Sequence of chain 1.A:
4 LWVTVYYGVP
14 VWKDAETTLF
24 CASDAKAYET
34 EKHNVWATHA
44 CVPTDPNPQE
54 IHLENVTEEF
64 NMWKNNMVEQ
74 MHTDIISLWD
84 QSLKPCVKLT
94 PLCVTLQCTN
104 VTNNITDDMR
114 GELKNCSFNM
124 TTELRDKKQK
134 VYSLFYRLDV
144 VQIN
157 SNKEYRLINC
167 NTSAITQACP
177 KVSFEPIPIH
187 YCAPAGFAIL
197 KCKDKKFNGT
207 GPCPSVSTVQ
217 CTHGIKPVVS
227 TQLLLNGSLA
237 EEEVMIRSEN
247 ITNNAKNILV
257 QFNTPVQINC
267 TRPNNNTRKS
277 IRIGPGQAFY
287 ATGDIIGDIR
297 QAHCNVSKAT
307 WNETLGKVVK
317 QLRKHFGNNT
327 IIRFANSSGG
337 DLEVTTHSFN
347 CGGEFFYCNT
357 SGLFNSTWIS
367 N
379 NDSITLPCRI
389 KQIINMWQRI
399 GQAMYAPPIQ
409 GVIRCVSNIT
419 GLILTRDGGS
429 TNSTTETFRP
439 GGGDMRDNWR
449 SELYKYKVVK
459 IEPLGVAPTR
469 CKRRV

Binding-site contacts:
Ligand atom C5 contacts residue ASN118 of chain 1.A at 3.7 Å.
Ligand atom C2 contacts residue ASN118 of chain 1.A at 2.5 Å.
Ligand atom O4 contacts residue TYR135 of chain 1.A at 4.0 Å.
Ligand atom C5 contacts residue TYR135 of chain 1.A at 4.0 Å (hydrophobic).
Ligand atom C3 contacts residue ASN118 of chain 1.A at 3.8 Å.
Ligand atom N2 contacts residue ASN118 of chain 1.A at 2.9 Å (h-bond).
Ligand atom C3 contacts residue TYR135 of chain 1.A at 4.3 Å (hydrophobic).
Ligand atom C4 contacts residue TYR135 of chain 1.A at 4.5 Å (hydrophobic).
Ligand atom C4 contacts residue ASN118 of chain 1.A at 4.2 Å.
Ligand atom C7 contacts residue ASN118 of chain 1.A at 3.7 Å.
Ligand atom C1 contacts residue TYR135 of chain 1.A at 4.2 Å (hydrophobic).
Ligand atom O6 contacts residue TYR135 of chain 1.A at 4.2 Å.
Ligand atom O7 contacts residue ASN118 of chain 1.A at 4.2 Å.
Ligand atom O6 contacts residue SER120 of chain 1.A at 3.7 Å.
Ligand atom C1 contacts residue ASN118 of chain 1.A at 1.4 Å.
Ligand atom C6 contacts residue TYR135 of chain 1.A at 4.3 Å (hydrophobic).
Ligand atom O5 contacts residue ASN118 of chain 1.A at 2.4 Å (h-bond).

A protein and the small-molecule ligand that binds it are described below.
Small molecule (SMILES): CC(=O)N[C@@H]1[C@@H](O)[C@H](O)[C@@H](CO)O[C@H]1O